Binding-site contacts:
Ligand atom O5 contacts residue HIS104 of chain 35.C at 2.9 Å.
Ligand atom O5 contacts residue HIS104 of chain 35.C at 4.0 Å.
Ligand atom C1 contacts residue HIS104 of chain 35.C at 4.3 Å.
Ligand atom C5 contacts residue ASN154 of chain 38.C at 4.3 Å.
Ligand atom C8 contacts residue HIS104 of chain 35.C at 3.9 Å.
Ligand atom C6 contacts residue HIS104 of chain 35.C at 3.3 Å.
Ligand atom C6 contacts residue ASN154 of chain 38.C at 3.8 Å.
Ligand atom O6 contacts residue HIS104 of chain 35.C at 4.4 Å.
Ligand atom C8 contacts residue GLU155 of chain 38.C at 3.6 Å.
Ligand atom C7 contacts residue GLU155 of chain 38.C at 4.2 Å.
Ligand atom C3 contacts residue ASN154 of chain 38.C at 3.8 Å.
Ligand atom C2 contacts residue ASN154 of chain 38.C at 2.4 Å.
Ligand atom C1 contacts residue ASN154 of chain 38.C at 1.4 Å.
Ligand atom C4 contacts residue ASN154 of chain 38.C at 4.3 Å.
Ligand atom C5 contacts residue ASN154 of chain 38.C at 3.7 Å.
Ligand atom N2 contacts residue ASN154 of chain 38.C at 2.8 Å (h-bond).
Ligand atom O7 contacts residue ASN154 of chain 38.C at 3.2 Å (h-bond).
Ligand atom O5 contacts residue ASN154 of chain 38.C at 2.4 Å (h-bond).
Ligand atom C8 contacts residue ASN154 of chain 38.C at 3.6 Å.
Ligand atom O7 contacts residue GLU155 of chain 38.C at 3.8 Å.
Ligand atom C5 contacts residue HIS104 of chain 35.C at 3.1 Å.
Ligand atom C1 contacts residue HIS104 of chain 35.C at 3.6 Å.
Ligand atom C7 contacts residue ASN154 of chain 38.C at 3.4 Å.

Sequence of chain 35.C:
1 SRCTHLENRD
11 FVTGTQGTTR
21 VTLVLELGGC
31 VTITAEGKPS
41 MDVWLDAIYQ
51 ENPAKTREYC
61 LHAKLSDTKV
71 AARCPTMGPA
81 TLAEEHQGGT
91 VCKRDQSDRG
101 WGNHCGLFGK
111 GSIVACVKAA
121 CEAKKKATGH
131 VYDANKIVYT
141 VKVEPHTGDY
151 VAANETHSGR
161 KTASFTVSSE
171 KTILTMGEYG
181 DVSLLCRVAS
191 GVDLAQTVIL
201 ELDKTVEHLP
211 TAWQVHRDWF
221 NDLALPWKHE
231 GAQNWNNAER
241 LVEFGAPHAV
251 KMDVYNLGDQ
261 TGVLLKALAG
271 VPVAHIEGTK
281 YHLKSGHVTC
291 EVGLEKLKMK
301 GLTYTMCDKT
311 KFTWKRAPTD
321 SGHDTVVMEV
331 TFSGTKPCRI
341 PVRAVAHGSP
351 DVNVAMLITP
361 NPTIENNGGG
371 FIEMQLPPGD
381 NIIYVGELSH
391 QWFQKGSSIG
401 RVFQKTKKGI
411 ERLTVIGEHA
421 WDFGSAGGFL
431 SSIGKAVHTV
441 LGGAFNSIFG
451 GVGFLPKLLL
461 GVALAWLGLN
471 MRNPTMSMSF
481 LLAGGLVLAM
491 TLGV

Sequence of chain 38.C:
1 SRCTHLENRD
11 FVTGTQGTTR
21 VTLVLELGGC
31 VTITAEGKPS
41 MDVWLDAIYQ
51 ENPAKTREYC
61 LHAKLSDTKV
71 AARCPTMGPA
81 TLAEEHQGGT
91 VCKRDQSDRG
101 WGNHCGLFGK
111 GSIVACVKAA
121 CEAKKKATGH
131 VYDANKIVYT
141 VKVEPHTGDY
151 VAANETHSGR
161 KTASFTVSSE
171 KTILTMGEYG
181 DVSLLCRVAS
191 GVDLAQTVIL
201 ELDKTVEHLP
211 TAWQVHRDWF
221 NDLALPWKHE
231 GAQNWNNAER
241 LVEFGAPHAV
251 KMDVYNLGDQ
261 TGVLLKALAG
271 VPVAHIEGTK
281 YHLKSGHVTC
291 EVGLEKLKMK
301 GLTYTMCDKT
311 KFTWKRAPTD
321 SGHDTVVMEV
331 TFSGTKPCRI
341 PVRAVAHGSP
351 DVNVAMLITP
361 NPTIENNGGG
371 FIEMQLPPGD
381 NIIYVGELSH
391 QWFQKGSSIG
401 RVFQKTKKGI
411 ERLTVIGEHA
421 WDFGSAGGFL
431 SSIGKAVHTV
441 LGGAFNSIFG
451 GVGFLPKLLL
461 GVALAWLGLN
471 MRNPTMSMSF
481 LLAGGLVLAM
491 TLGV

The protein below binds the small molecule below.
Small molecule (SMILES): CC(=O)N[C@H]1[C@H](O[C@H]2[C@H](O)[C@@H](NC(C)=O)CO[C@@H]2CO[C@@H]2O[C@@H](C)[C@@H](O)[C@@H](O)[C@@H]2O)O[C@H](CO)[C@@H](O)[C@@H]1O